This protein binds this small molecule.
Small molecule (SMILES): CC(=O)N[C@@H]1[C@@H](O)[C@H](O)[C@@H](CO)O[C@H]1O

Sequence of chain 1.D:
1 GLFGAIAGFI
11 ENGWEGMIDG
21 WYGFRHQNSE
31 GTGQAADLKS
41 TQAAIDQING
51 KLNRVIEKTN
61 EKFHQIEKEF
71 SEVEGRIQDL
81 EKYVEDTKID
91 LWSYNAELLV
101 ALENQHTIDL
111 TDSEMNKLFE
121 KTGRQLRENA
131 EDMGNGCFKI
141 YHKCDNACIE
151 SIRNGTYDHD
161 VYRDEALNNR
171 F

Sequence of chain 1.C:
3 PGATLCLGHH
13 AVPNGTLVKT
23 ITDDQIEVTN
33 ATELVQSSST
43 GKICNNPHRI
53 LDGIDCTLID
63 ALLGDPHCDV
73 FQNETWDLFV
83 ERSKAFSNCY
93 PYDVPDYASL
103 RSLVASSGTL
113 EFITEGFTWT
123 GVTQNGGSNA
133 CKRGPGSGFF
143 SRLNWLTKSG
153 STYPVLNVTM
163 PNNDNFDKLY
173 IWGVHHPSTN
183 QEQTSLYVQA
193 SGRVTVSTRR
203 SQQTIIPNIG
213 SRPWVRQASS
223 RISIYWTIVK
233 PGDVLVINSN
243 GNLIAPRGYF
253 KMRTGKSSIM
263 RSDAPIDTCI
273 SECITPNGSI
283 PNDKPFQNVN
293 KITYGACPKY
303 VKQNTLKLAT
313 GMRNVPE

Binding-site contacts:
Ligand atom C6 contacts residue ASN32 of chain 1.C at 4.4 Å.
Ligand atom C7 contacts residue ASN32 of chain 1.C at 3.4 Å.
Ligand atom C1 contacts residue THR312 of chain 1.C at 4.3 Å.
Ligand atom O6 contacts residue LEU52 of chain 1.D at 4.2 Å.
Ligand atom C6 contacts residue THR34 of chain 1.C at 4.5 Å.
Ligand atom O6 contacts residue THR312 of chain 1.C at 4.3 Å.
Ligand atom C3 contacts residue ASN32 of chain 1.C at 4.0 Å.
Ligand atom O5 contacts residue ASN32 of chain 1.C at 2.2 Å (h-bond).
Ligand atom C1 contacts residue ASN32 of chain 1.C at 1.4 Å.
Ligand atom O7 contacts residue ASN32 of chain 1.C at 3.0 Å (h-bond).
Ligand atom C6 contacts residue LEU52 of chain 1.D at 4.5 Å (hydrophobic).
Ligand atom N2 contacts residue ASN32 of chain 1.C at 3.3 Å (h-bond).
Ligand atom C6 contacts residue THR312 of chain 1.C at 4.0 Å.
Ligand atom C5 contacts residue ASN32 of chain 1.C at 3.4 Å.
Ligand atom C2 contacts residue ASN32 of chain 1.C at 2.8 Å.
Ligand atom C5 contacts residue THR312 of chain 1.C at 4.4 Å.
Ligand atom C4 contacts residue ASN32 of chain 1.C at 4.3 Å.
Ligand atom O5 contacts residue THR312 of chain 1.C at 3.7 Å.